Sequence of chain 1.D:
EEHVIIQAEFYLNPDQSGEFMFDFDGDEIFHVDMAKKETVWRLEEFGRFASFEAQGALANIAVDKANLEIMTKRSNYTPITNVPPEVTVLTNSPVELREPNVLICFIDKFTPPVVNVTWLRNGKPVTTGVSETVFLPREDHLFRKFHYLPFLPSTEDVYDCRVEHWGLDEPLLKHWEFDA

This small molecule binds to this protein.
Small molecule (SMILES): CC(=O)N[C@@H]1[C@@H](O)[C@H](O)[C@@H](CO)O[C@H]1O

Binding-site contacts:
Ligand atom O5 contacts residue ASN78 of chain 1.D at 2.4 Å (h-bond).
Ligand atom C1 contacts residue ASN78 of chain 1.D at 1.5 Å.
Ligand atom O3 contacts residue ASN78 of chain 1.D at 4.5 Å.
Ligand atom C6 contacts residue ASN78 of chain 1.D at 4.3 Å.
Ligand atom N2 contacts residue ASN78 of chain 1.D at 2.8 Å (h-bond).
Ligand atom C5 contacts residue ASN78 of chain 1.D at 3.0 Å.
Ligand atom C7 contacts residue ASN78 of chain 1.D at 4.2 Å.
Ligand atom C4 contacts residue ASN78 of chain 1.D at 3.7 Å.
Ligand atom C2 contacts residue ASN78 of chain 1.D at 2.5 Å.
Ligand atom C3 contacts residue ASN78 of chain 1.D at 3.2 Å.